Sequence of chain 1.A:
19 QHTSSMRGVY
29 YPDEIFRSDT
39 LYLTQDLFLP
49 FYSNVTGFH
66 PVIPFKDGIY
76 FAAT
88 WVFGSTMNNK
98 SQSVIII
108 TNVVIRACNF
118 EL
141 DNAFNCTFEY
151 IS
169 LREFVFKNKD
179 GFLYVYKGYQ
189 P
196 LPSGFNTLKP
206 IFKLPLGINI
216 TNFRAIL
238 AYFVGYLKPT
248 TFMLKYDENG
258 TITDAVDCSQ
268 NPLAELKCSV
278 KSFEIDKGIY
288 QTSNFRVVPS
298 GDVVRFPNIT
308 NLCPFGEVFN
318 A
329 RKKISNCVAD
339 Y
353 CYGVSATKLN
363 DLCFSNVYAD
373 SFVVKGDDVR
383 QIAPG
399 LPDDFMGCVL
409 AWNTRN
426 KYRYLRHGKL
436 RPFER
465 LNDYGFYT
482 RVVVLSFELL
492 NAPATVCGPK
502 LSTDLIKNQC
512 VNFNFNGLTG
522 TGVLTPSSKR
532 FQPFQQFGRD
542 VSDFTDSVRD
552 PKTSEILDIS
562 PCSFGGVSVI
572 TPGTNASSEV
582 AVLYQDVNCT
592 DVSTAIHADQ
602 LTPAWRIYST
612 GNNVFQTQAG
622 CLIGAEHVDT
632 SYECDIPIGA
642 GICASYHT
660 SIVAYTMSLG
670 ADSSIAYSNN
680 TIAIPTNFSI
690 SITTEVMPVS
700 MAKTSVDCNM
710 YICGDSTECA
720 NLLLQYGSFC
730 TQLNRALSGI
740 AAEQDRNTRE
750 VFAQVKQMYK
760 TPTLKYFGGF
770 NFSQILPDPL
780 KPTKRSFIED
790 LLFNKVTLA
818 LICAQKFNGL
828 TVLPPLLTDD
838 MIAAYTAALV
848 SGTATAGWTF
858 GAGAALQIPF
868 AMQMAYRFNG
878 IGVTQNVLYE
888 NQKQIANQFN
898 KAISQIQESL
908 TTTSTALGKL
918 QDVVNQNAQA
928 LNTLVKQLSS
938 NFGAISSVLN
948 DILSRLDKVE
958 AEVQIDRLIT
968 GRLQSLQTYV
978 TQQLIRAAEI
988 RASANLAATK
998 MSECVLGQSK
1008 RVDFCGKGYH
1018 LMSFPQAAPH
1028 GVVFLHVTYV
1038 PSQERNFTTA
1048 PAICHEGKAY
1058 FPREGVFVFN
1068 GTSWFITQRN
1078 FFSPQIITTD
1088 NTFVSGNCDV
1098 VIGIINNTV

This small molecule binds to this protein.
Small molecule (SMILES): CC(=O)N[C@@H]1[C@@H](O)[C@H](O)[C@@H](CO)O[C@H]1O

Binding-site contacts:
Ligand atom O5 contacts residue GLN864 of chain 1.C at 4.5 Å.
Ligand atom C8 contacts residue ARG1042 of chain 1.A at 4.3 Å.
Ligand atom C8 contacts residue GLU1041 of chain 1.A at 3.4 Å.
Ligand atom C2 contacts residue ASN1043 of chain 1.A at 2.5 Å.
Ligand atom O7 contacts residue ASN1043 of chain 1.A at 2.8 Å (h-bond).
Ligand atom C6 contacts residue ALA675 of chain 1.A at 4.2 Å (hydrophobic).
Ligand atom C1 contacts residue GLN864 of chain 1.C at 4.3 Å.
Ligand atom N2 contacts residue ASN1043 of chain 1.A at 3.0 Å (h-bond).
Ligand atom C5 contacts residue GLN864 of chain 1.C at 4.1 Å.
Ligand atom C4 contacts residue ASN1043 of chain 1.A at 4.2 Å.
Ligand atom C7 contacts residue ASN1043 of chain 1.A at 3.1 Å.
Ligand atom C3 contacts residue ASN1043 of chain 1.A at 3.8 Å.
Ligand atom C1 contacts residue ASN1043 of chain 1.A at 1.4 Å.
Ligand atom O6 contacts residue ASN1043 of chain 1.A at 4.4 Å.
Ligand atom C5 contacts residue ASN1043 of chain 1.A at 3.6 Å.
Ligand atom O5 contacts residue ASN1043 of chain 1.A at 2.3 Å (h-bond).
Ligand atom C8 contacts residue ASN1043 of chain 1.A at 4.3 Å.

Sequence of chain 1.C:
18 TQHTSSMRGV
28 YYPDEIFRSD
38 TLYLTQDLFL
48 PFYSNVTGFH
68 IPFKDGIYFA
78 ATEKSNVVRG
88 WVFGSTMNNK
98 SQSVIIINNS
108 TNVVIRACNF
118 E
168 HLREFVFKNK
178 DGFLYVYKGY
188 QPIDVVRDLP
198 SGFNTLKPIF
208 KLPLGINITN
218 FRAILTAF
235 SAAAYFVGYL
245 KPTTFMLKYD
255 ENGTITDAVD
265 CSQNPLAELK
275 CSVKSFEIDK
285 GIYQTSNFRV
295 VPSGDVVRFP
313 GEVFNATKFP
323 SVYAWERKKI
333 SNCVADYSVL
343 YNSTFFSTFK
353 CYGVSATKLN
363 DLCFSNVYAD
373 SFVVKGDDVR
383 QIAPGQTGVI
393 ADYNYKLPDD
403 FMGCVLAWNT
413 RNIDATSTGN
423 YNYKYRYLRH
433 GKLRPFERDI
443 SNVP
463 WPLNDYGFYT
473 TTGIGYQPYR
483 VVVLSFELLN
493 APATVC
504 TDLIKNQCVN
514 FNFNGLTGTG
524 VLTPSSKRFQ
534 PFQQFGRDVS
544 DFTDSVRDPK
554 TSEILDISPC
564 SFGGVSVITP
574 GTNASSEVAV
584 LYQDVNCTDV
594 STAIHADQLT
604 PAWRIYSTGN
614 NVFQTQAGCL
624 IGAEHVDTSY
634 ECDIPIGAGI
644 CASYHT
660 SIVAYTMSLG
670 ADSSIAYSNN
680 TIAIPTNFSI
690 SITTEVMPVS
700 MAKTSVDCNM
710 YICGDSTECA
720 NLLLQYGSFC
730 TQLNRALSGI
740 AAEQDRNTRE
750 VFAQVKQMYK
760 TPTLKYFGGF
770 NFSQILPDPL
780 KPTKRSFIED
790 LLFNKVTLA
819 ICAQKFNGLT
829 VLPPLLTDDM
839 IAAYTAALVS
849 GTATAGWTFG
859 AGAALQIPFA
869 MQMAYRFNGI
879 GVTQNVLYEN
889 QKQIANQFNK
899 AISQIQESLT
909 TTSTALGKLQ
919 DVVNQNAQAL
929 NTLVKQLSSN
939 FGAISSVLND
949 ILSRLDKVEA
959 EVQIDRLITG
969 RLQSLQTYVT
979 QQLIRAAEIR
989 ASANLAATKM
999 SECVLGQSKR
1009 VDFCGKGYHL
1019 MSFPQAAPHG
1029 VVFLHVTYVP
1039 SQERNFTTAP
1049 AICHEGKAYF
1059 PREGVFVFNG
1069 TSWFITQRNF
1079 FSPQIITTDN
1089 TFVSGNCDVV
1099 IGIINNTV